A protein and the small-molecule ligand that binds it are described below.
Small molecule (SMILES): CC(C)(c1ccc(O)cc1)c1ccc(O)cc1

Binding-site contacts:
Ligand atom C9 contacts residue LEU45 of chain 1.B at 4.3 Å (hydrophobic).
Ligand atom C9 contacts residue GLU52 of chain 1.B at 3.3 Å.
Ligand atom C8 contacts residue PHE103 of chain 1.B at 3.8 Å (hydrophobic).
Ligand atom C8 contacts residue LEU86 of chain 1.B at 4.2 Å (hydrophobic).
Ligand atom C9 contacts residue ALA49 of chain 1.B at 4.1 Å (hydrophobic).
Ligand atom O2 contacts residue ILE123 of chain 1.B at 3.0 Å.
Ligand atom C7 contacts residue LEU90 of chain 1.B at 4.1 Å (hydrophobic).
Ligand atom C9 contacts residue LEU86 of chain 1.B at 4.3 Å (hydrophobic).
Ligand atom C14 contacts residue MET120 of chain 1.B at 3.7 Å (hydrophobic).
Ligand atom O1 contacts residue LEU90 of chain 1.B at 3.9 Å.
Ligand atom C12 contacts residue GLY220 of chain 1.B at 4.2 Å.
Ligand atom C3 contacts residue ALA49 of chain 1.B at 4.0 Å (hydrophobic).
Ligand atom C5 contacts residue LEU83 of chain 1.B at 4.2 Å (hydrophobic).
Ligand atom C3 contacts residue LEU45 of chain 1.B at 3.5 Å (hydrophobic).
Ligand atom O1 contacts residue PHE103 of chain 1.B at 3.9 Å.
Ligand atom C15 contacts residue PHE103 of chain 1.B at 4.3 Å (hydrophobic).
Ligand atom C13 contacts residue MET120 of chain 1.B at 4.0 Å (hydrophobic).
Ligand atom C2 contacts residue ALA49 of chain 1.B at 4.3 Å (hydrophobic).
Ligand atom C6 contacts residue PHE103 of chain 1.B at 4.0 Å (hydrophobic).
Ligand atom C8 contacts residue GLU52 of chain 1.B at 3.7 Å.
Ligand atom O2 contacts residue MET120 of chain 1.B at 3.4 Å.
Ligand atom C10 contacts residue LEU86 of chain 1.B at 4.3 Å (hydrophobic).
Ligand atom C13 contacts residue ILE123 of chain 1.B at 4.2 Å (hydrophobic).
Ligand atom C10 contacts residue LEU45 of chain 1.B at 3.6 Å (hydrophobic).
Ligand atom C9 contacts residue PHE103 of chain 1.B at 4.0 Å (hydrophobic).
Ligand atom O1 contacts residue GLU52 of chain 1.B at 3.3 Å (salt-bridge).
Ligand atom C7 contacts residue LEU86 of chain 1.B at 4.1 Å (hydrophobic).
Ligand atom C1 contacts residue PHE103 of chain 1.B at 4.4 Å (hydrophobic).
Ligand atom C1 contacts residue ALA49 of chain 1.B at 4.2 Å (hydrophobic).
Ligand atom C10 contacts residue ALA49 of chain 1.B at 3.4 Å (hydrophobic).
Ligand atom C12 contacts residue HIS223 of chain 1.B at 3.7 Å.
Ligand atom C5 contacts residue LEU86 of chain 1.B at 4.3 Å (hydrophobic).
Ligand atom C13 contacts residue HIS223 of chain 1.B at 3.7 Å.
Ligand atom O1 contacts residue ARG93 of chain 1.B at 3.6 Å.
Ligand atom O2 contacts residue HIS223 of chain 1.B at 3.0 Å (h-bond).
Ligand atom O1 contacts residue LEU86 of chain 1.B at 3.9 Å.
Ligand atom C15 contacts residue LEU45 of chain 1.B at 4.3 Å (hydrophobic).
Ligand atom C7 contacts residue PHE103 of chain 1.B at 3.7 Å (hydrophobic).
Ligand atom C5 contacts residue ALA49 of chain 1.B at 3.9 Å (hydrophobic).
Ligand atom C3 contacts residue THR46 of chain 1.B at 3.8 Å.

Sequence of chain 1.B:
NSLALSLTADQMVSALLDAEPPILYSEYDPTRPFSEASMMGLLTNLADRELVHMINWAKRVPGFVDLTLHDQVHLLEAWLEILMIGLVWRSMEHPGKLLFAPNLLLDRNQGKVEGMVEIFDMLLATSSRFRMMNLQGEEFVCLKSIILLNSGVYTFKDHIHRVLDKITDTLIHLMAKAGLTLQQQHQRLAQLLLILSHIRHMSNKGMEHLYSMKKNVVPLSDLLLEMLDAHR